This protein binds this small molecule.
Small molecule (SMILES): O[C@H]1[C@H]2OC[C@@H]1O[C@H](O)[C@H]2O

Binding-site contacts:
Ligand atom O4 contacts residue ASP192 of chain 1.A at 2.6 Å (salt-bridge).
Ligand atom O3 contacts residue THR166 of chain 1.A at 2.6 Å (h-bond).
Ligand atom O1 contacts residue ARG88 of chain 1.A at 2.9 Å (salt-bridge).
Ligand atom C1 contacts residue GLU285 of chain 1.A at 3.2 Å.
Ligand atom O5 contacts residue ARG88 of chain 1.A at 3.4 Å (salt-bridge).
Ligand atom O3 contacts residue ASP231 of chain 1.A at 4.2 Å.
Ligand atom C1 contacts residue ARG88 of chain 1.A at 3.6 Å.
Ligand atom O2 contacts residue ASP231 of chain 1.A at 2.6 Å (salt-bridge).
Ligand atom O4 contacts residue TRP128 of chain 1.A at 3.8 Å.
Ligand atom C4 contacts residue ASP192 of chain 1.A at 3.2 Å.
Ligand atom C2 contacts residue THR166 of chain 1.A at 4.1 Å.
Ligand atom C5 contacts residue ARG88 of chain 1.A at 4.2 Å.
Ligand atom C2 contacts residue ASP89 of chain 1.A at 3.9 Å.
Ligand atom C5 contacts residue ASP192 of chain 1.A at 3.6 Å.
Ligand atom C6 contacts residue THR166 of chain 1.A at 3.5 Å.
Ligand atom C4 contacts residue GLN181 of chain 1.A at 4.0 Å.
Ligand atom C1 contacts residue ASP231 of chain 1.A at 4.2 Å.
Ligand atom C6 contacts residue TRP128 of chain 1.A at 3.6 Å (hydrophobic).
Ligand atom C6 contacts residue ARG88 of chain 1.A at 4.1 Å.
Ligand atom O3 contacts residue GLN181 of chain 1.A at 3.6 Å.
Ligand atom C2 contacts residue ASP231 of chain 1.A at 2.9 Å.
Ligand atom O1 contacts residue HIS354 of chain 1.A at 3.7 Å.
Ligand atom O5 contacts residue TRP128 of chain 1.A at 4.1 Å.
Ligand atom O4 contacts residue GLN181 of chain 1.A at 2.9 Å (h-bond).
Ligand atom C1 contacts residue ASP89 of chain 1.A at 3.8 Å.
Ligand atom O2 contacts residue HIS284 of chain 1.A at 3.8 Å.
Ligand atom O3 contacts residue ASP89 of chain 1.A at 3.7 Å.
Ligand atom O2 contacts residue GLU285 of chain 1.A at 3.6 Å.
Ligand atom O1 contacts residue GLU285 of chain 1.A at 2.9 Å (salt-bridge).
Ligand atom C3 contacts residue GLN181 of chain 1.A at 3.3 Å.
Ligand atom C2 contacts residue GLU285 of chain 1.A at 3.7 Å.
Ligand atom C3 contacts residue THR166 of chain 1.A at 3.7 Å.
Ligand atom C4 contacts residue HIS230 of chain 1.A at 4.1 Å.
Ligand atom C3 contacts residue ASP231 of chain 1.A at 3.5 Å.
Ligand atom O2 contacts residue HIS230 of chain 1.A at 4.3 Å.
Ligand atom C6 contacts residue ASP89 of chain 1.A at 3.8 Å.
Ligand atom O2 contacts residue LYS246 of chain 1.A at 3.5 Å (salt-bridge).
Ligand atom O4 contacts residue HIS230 of chain 1.A at 3.8 Å.
Ligand atom C5 contacts residue TRP128 of chain 1.A at 3.7 Å (hydrophobic).
Ligand atom O1 contacts residue ASP89 of chain 1.A at 2.7 Å (salt-bridge).

Sequence of chain 1.A:
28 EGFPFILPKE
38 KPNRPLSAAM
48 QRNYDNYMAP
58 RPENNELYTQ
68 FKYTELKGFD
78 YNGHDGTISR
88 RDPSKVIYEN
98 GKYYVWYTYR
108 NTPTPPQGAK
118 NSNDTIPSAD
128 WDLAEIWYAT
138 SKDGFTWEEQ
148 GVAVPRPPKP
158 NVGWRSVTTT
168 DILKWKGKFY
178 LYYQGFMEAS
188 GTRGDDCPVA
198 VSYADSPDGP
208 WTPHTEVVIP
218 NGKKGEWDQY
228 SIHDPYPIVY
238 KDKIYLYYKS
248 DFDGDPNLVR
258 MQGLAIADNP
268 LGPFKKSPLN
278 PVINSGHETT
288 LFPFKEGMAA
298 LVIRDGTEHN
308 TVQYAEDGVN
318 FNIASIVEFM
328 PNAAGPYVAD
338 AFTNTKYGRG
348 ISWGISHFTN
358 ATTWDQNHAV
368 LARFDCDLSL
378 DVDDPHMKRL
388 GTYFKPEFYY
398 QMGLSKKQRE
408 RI